Sequence of chain 1.B:
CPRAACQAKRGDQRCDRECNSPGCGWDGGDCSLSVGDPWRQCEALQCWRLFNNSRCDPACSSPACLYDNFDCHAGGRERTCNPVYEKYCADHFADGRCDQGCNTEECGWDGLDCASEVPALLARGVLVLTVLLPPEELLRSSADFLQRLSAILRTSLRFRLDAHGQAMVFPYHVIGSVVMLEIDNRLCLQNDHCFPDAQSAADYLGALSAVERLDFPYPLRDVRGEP

A protein and the small-molecule ligand that binds it are described below.
Small molecule (SMILES): CC(=O)N[C@@H]1[C@@H](O)[C@H](O)[C@@H](CO)O[C@H]1O

Sequence of chain 1.D:
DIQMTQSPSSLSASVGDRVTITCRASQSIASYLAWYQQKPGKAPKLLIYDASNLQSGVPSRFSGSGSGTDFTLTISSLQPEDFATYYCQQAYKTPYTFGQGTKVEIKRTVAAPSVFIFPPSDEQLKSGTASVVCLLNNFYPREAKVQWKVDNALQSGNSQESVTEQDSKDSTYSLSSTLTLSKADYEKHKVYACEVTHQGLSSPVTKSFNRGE

Binding-site contacts:
Ligand atom O7 contacts residue SER67 of chain 1.D at 3.2 Å (h-bond).
Ligand atom O5 contacts residue VAL240 of chain 1.B at 3.6 Å.
Ligand atom O6 contacts residue ALA239 of chain 1.B at 4.3 Å.
Ligand atom O6 contacts residue VAL240 of chain 1.B at 3.4 Å.
Ligand atom C7 contacts residue ASN61 of chain 1.B at 3.5 Å.
Ligand atom C8 contacts residue SER67 of chain 1.D at 4.2 Å.
Ligand atom O3 contacts residue SER67 of chain 1.D at 4.4 Å.
Ligand atom C1 contacts residue VAL240 of chain 1.B at 4.3 Å (hydrophobic).
Ligand atom C4 contacts residue ASN61 of chain 1.B at 4.1 Å.
Ligand atom N2 contacts residue ASN61 of chain 1.B at 3.0 Å (h-bond).
Ligand atom C8 contacts residue ASN62 of chain 1.B at 4.4 Å.
Ligand atom C3 contacts residue ASN61 of chain 1.B at 3.8 Å.
Ligand atom C7 contacts residue SER67 of chain 1.D at 3.7 Å.
Ligand atom O7 contacts residue ASN61 of chain 1.B at 3.6 Å (h-bond).
Ligand atom O5 contacts residue ASN61 of chain 1.B at 2.3 Å (h-bond).
Ligand atom C8 contacts residue ASN61 of chain 1.B at 3.6 Å.
Ligand atom C5 contacts residue ASN61 of chain 1.B at 3.6 Å.
Ligand atom C1 contacts residue ASN61 of chain 1.B at 1.4 Å.
Ligand atom C6 contacts residue VAL240 of chain 1.B at 4.1 Å (hydrophobic).
Ligand atom C2 contacts residue ASN61 of chain 1.B at 2.4 Å.